This small molecule binds to this protein.
Small molecule (SMILES): CC(C)CCC[C@@H](C)[C@H]1CC[C@H]2[C@@H]3CC=C4C[C@@H](OC(=O)CCC(=O)O)CC[C@]4(C)[C@H]3CC[C@]12C

Sequence of chain 1.C:
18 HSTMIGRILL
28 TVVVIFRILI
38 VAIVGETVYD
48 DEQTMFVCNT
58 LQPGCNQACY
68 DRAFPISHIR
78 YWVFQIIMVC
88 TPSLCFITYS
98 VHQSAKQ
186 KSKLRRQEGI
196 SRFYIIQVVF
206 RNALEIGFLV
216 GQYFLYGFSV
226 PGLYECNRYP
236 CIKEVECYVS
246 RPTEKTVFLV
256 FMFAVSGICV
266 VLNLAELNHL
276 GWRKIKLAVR

Binding-site contacts:
Ligand atom CAS contacts residue PHE223 of chain 1.C at 3.7 Å (hydrophobic).
Ligand atom OAG contacts residue SER224 of chain 1.C at 3.9 Å.
Ligand atom CAB contacts residue VAL266 of chain 1.C at 4.2 Å (hydrophobic).
Ligand atom OAG contacts residue PHE223 of chain 1.C at 4.3 Å.
Ligand atom CAT contacts residue PHE223 of chain 1.C at 3.8 Å (hydrophobic).
Ligand atom CAC contacts residue PHE258 of chain 1.C at 4.0 Å (hydrophobic).
Ligand atom CAO contacts residue ALA259 of chain 1.C at 4.4 Å (hydrophobic).
Ligand atom CAU contacts residue PHE223 of chain 1.C at 3.8 Å (hydrophobic).
Ligand atom CAB contacts residue ILE263 of chain 1.C at 3.7 Å (hydrophobic).
Ligand atom CBF contacts residue PHE223 of chain 1.C at 4.1 Å (hydrophobic).
Ligand atom CAC contacts residue LMT1 of chain 1.PA at 3.9 Å.
Ligand atom CAR contacts residue PHE223 of chain 1.C at 4.3 Å (hydrophobic).